Binding-site contacts:
Ligand atom O5 contacts residue PHE79 of chain 1.A at 3.7 Å.
Ligand atom C6 contacts residue LEU77 of chain 1.A at 3.8 Å (hydrophobic).
Ligand atom O6 contacts residue PHE79 of chain 1.A at 4.1 Å.
Ligand atom C1 contacts residue PHE79 of chain 1.A at 4.4 Å (hydrophobic).
Ligand atom C5 contacts residue PHE79 of chain 1.A at 4.3 Å (hydrophobic).
Ligand atom C8 contacts residue LEU77 of chain 1.A at 3.9 Å (hydrophobic).
Ligand atom C2 contacts residue ASN27 of chain 1.A at 2.6 Å.
Ligand atom C1 contacts residue ASN27 of chain 1.A at 1.4 Å.
Ligand atom C4 contacts residue ASN27 of chain 1.A at 4.3 Å.
Ligand atom O7 contacts residue ASN27 of chain 1.A at 3.8 Å.
Ligand atom C3 contacts residue ASN27 of chain 1.A at 3.9 Å.
Ligand atom O5 contacts residue ASN27 of chain 1.A at 2.3 Å (h-bond).
Ligand atom N2 contacts residue ASN27 of chain 1.A at 3.0 Å (h-bond).
Ligand atom C5 contacts residue ASN27 of chain 1.A at 3.6 Å.
Ligand atom C5 contacts residue LEU77 of chain 1.A at 4.3 Å (hydrophobic).
Ligand atom C7 contacts residue ASN27 of chain 1.A at 3.6 Å.
Ligand atom C6 contacts residue PHE79 of chain 1.A at 4.0 Å (hydrophobic).

Sequence of chain 1.A:
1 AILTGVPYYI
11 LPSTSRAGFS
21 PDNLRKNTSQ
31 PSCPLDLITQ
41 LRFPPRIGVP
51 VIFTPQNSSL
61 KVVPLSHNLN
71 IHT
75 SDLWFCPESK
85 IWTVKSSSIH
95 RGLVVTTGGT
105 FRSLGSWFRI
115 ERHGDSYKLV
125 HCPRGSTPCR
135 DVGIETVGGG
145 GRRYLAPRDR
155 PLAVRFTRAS

A protein and the small-molecule ligand that binds it are described below.
Small molecule (SMILES): CC(=O)N[C@H]1[C@H](O[C@H]2[C@H](O[C@@H]3O[C@@H](C)[C@@H](O)[C@@H](O)[C@@H]3O)[C@@H](NC(C)=O)CO[C@@H]2CO)O[C@H](CO)[C@@H](O[C@@H]2O[C@H](CO)[C@@H](O)[C@H](O)[C@@H]2O)[C@@H]1O